Sequence of chain 1.C:
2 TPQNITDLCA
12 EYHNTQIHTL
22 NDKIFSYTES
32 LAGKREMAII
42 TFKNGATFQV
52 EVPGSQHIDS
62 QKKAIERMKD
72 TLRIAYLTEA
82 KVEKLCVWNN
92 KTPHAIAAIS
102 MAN

Binding-site contacts:
Ligand atom O6 contacts residue GLN57 of chain 1.B at 3.6 Å.
Ligand atom O7 contacts residue LYS35 of chain 1.C at 3.9 Å.
Ligand atom C4 contacts residue GLU12 of chain 1.B at 3.1 Å.
Ligand atom N5 contacts residue GLU12 of chain 1.B at 3.1 Å (salt-bridge).
Ligand atom O1B contacts residue HIS14 of chain 1.B at 2.9 Å (h-bond).
Ligand atom C11 contacts residue TYR13 of chain 1.B at 3.6 Å (hydrophobic).
Ligand atom C6 contacts residue TRP89 of chain 1.B at 3.9 Å (hydrophobic).
Ligand atom O4 contacts residue GLU12 of chain 1.B at 2.8 Å (salt-bridge).
Ligand atom C3 contacts residue LYS92 of chain 1.B at 3.6 Å.
Ligand atom C3 contacts residue TRP89 of chain 1.B at 3.7 Å (hydrophobic).
Ligand atom O1B contacts residue TYR13 of chain 1.B at 3.6 Å.
Ligand atom C6 contacts residue HIS58 of chain 1.B at 3.9 Å.
Ligand atom C11 contacts residue ARG36 of chain 1.C at 3.9 Å.
Ligand atom C8 contacts residue HIS14 of chain 1.B at 3.9 Å.
Ligand atom O1A contacts residue TYR13 of chain 1.B at 4.0 Å.
Ligand atom O3 contacts residue LYS92 of chain 1.B at 2.7 Å (salt-bridge).
Ligand atom O2 contacts residue ASN91 of chain 1.B at 2.9 Å (h-bond).
Ligand atom O9 contacts residue ILE59 of chain 1.B at 3.4 Å.
Ligand atom O4 contacts residue LYS92 of chain 1.B at 2.9 Å (salt-bridge).
Ligand atom C4 contacts residue GLU52 of chain 1.B at 3.5 Å.
Ligand atom C6 contacts residue GLN57 of chain 1.B at 3.4 Å.
Ligand atom C4 contacts residue TRP89 of chain 1.B at 3.6 Å (hydrophobic).
Ligand atom C6 contacts residue TYR13 of chain 1.B at 3.8 Å (hydrophobic).
Ligand atom C5 contacts residue TRP89 of chain 1.B at 3.5 Å (hydrophobic).
Ligand atom O4 contacts residue GLU52 of chain 1.B at 2.6 Å (salt-bridge).
Ligand atom C5 contacts residue GLN57 of chain 1.B at 3.8 Å.
Ligand atom C4 contacts residue GLN57 of chain 1.B at 3.4 Å.
Ligand atom O4 contacts residue GLN57 of chain 1.B at 3.5 Å (h-bond).
Ligand atom O4 contacts residue GLN57 of chain 1.B at 4.0 Å.
Ligand atom C5 contacts residue GLU12 of chain 1.B at 3.8 Å.
Ligand atom O6 contacts residue HIS58 of chain 1.B at 3.9 Å.
Ligand atom C2 contacts residue LYS92 of chain 1.B at 3.9 Å.
Ligand atom C3 contacts residue ASN91 of chain 1.B at 3.5 Å.
Ligand atom N5 contacts residue TYR13 of chain 1.B at 3.6 Å.
Ligand atom O3 contacts residue ASN91 of chain 1.B at 2.6 Å (h-bond).
Ligand atom C9 contacts residue GLY34 of chain 1.C at 3.9 Å.
Ligand atom O6 contacts residue ILE59 of chain 1.B at 3.8 Å.
Ligand atom O6 contacts residue GLN62 of chain 1.B at 3.3 Å (h-bond).
Ligand atom O10 contacts residue LYS35 of chain 1.C at 4.0 Å.
Ligand atom C4 contacts residue LYS92 of chain 1.B at 3.8 Å.

This protein binds this small molecule.
Small molecule (SMILES): CC(=O)N[C@H]1[C@H](O[C@@H]2[C@H](O[C@]3(C(=O)O)C[C@H](O)[C@@H](NC(C)=O)[C@H]([C@H](O)[C@H](O)CO)O3)[C@@H](O)[C@H](O[C@H]3[C@H](O)[C@@H](O)[C@H](O)O[C@@H]3CO)O[C@@H]2CO)O[C@H](CO)[C@H](O)[C@@H]1O[C@@H]1O[C@H](CO)[C@H](O)[C@H](O)[C@H]1O

Sequence of chain 1.B:
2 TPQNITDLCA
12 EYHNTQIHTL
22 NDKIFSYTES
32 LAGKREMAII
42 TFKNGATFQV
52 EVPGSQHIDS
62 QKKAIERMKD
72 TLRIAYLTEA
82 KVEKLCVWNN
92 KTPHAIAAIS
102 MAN